Sequence of chain 1.B:
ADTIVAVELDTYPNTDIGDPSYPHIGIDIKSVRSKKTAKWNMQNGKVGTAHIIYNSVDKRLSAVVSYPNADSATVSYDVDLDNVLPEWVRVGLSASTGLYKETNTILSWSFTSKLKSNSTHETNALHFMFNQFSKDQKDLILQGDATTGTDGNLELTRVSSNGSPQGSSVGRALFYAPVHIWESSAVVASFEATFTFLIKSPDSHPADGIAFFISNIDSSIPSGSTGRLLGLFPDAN

The small molecule below binds the protein below.
Small molecule (SMILES): CO[C@H]1O[C@H](CO)[C@@H](O)[C@H](O[C@H]2O[C@H](CO)[C@@H](O)[C@H](O)[C@@H]2O)[C@@H]1O

Binding-site contacts:
Ligand atom C7 contacts residue TYR100 of chain 1.B at 3.4 Å (hydrophobic).
Ligand atom O6 contacts residue ASP208 of chain 1.B at 2.8 Å (salt-bridge).
Ligand atom O6 contacts residue ALA207 of chain 1.B at 3.6 Å.
Ligand atom C3 contacts residue GLY227 of chain 1.B at 4.3 Å.
Ligand atom C6 contacts residue GLY98 of chain 1.B at 4.3 Å.
Ligand atom O2 contacts residue TYR12 of chain 1.B at 4.0 Å.
Ligand atom C6 contacts residue ALA207 of chain 1.B at 3.9 Å (hydrophobic).
Ligand atom C4 contacts residue GLY227 of chain 1.B at 3.8 Å.
Ligand atom O4 contacts residue ASP208 of chain 1.B at 2.7 Å (salt-bridge).
Ligand atom C3 contacts residue ARG228 of chain 1.B at 3.3 Å.
Ligand atom C1 contacts residue LEU99 of chain 1.B at 3.9 Å (hydrophobic).
Ligand atom O4 contacts residue GLY227 of chain 1.B at 3.8 Å.
Ligand atom C1 contacts residue TYR12 of chain 1.B at 3.8 Å (hydrophobic).
Ligand atom O1 contacts residue LEU99 of chain 1.B at 3.7 Å.
Ligand atom O1 contacts residue TYR12 of chain 1.B at 4.2 Å.
Ligand atom C4 contacts residue ASN14 of chain 1.B at 4.3 Å.
Ligand atom C2 contacts residue TYR12 of chain 1.B at 3.9 Å (hydrophobic).
Ligand atom O6 contacts residue LEU99 of chain 1.B at 2.9 Å (h-bond).
Ligand atom O4 contacts residue ASN14 of chain 1.B at 3.0 Å (h-bond).
Ligand atom O1 contacts residue TYR100 of chain 1.B at 3.6 Å.
Ligand atom C7 contacts residue LEU99 of chain 1.B at 4.1 Å (hydrophobic).
Ligand atom O3 contacts residue GLY227 of chain 1.B at 3.5 Å.
Ligand atom C6 contacts residue LEU99 of chain 1.B at 3.8 Å (hydrophobic).
Ligand atom C4 contacts residue GLY98 of chain 1.B at 4.3 Å.
Ligand atom C6 contacts residue ASP208 of chain 1.B at 3.4 Å.
Ligand atom C6 contacts residue TYR100 of chain 1.B at 3.9 Å (hydrophobic).
Ligand atom O4 contacts residue ARG228 of chain 1.B at 2.8 Å.
Ligand atom O2 contacts residue LEU99 of chain 1.B at 3.8 Å.
Ligand atom O5 contacts residue GLY98 of chain 1.B at 4.2 Å.
Ligand atom O3 contacts residue ARG228 of chain 1.B at 2.8 Å.
Ligand atom C5 contacts residue LEU99 of chain 1.B at 4.0 Å (hydrophobic).
Ligand atom C6 contacts residue TYR12 of chain 1.B at 4.1 Å (hydrophobic).
Ligand atom C4 contacts residue ASP208 of chain 1.B at 3.7 Å.
Ligand atom O2 contacts residue ASN14 of chain 1.B at 4.2 Å.
Ligand atom C5 contacts residue ASP208 of chain 1.B at 4.1 Å.
Ligand atom O6 contacts residue GLY98 of chain 1.B at 3.1 Å.
Ligand atom C4 contacts residue ARG228 of chain 1.B at 3.6 Å.
Ligand atom O5 contacts residue LEU99 of chain 1.B at 3.1 Å (h-bond).
Ligand atom O2 contacts residue GLY98 of chain 1.B at 3.9 Å.
Ligand atom O6 contacts residue TYR100 of chain 1.B at 3.0 Å (h-bond).